Sequence of chain 1.A:
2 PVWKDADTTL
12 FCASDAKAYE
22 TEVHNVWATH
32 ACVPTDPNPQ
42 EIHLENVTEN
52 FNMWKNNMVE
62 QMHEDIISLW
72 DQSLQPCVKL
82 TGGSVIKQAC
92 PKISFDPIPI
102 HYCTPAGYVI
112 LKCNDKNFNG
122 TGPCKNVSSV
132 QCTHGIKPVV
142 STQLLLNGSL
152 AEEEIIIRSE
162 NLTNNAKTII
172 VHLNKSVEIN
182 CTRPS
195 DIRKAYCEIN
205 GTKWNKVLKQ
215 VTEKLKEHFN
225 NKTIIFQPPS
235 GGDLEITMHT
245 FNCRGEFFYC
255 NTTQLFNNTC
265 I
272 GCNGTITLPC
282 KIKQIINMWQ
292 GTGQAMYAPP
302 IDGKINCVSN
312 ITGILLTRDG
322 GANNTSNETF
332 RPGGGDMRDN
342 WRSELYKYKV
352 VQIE

This protein binds this small molecule.
Small molecule (SMILES): CC(=O)N[C@@H]1[C@@H](O)[C@H](O)[C@@H](CO)O[C@H]1O

Binding-site contacts:
Ligand atom C5 contacts residue ASN115 of chain 1.A at 4.4 Å.
Ligand atom O3 contacts residue LYS117 of chain 1.A at 3.6 Å.
Ligand atom O5 contacts residue ASN127 of chain 1.A at 2.3 Å (h-bond).
Ligand atom C3 contacts residue ASN127 of chain 1.A at 3.6 Å.
Ligand atom C7 contacts residue ASN127 of chain 1.A at 3.8 Å.
Ligand atom O6 contacts residue ASN115 of chain 1.A at 3.8 Å.
Ligand atom O5 contacts residue ASN115 of chain 1.A at 3.4 Å.
Ligand atom N2 contacts residue ASN127 of chain 1.A at 3.4 Å (h-bond).
Ligand atom C6 contacts residue ASN115 of chain 1.A at 4.1 Å.
Ligand atom O3 contacts residue ASN127 of chain 1.A at 3.7 Å.
Ligand atom O7 contacts residue ASN127 of chain 1.A at 3.4 Å (h-bond).
Ligand atom C6 contacts residue GLU42 of chain 1.A at 4.4 Å.
Ligand atom C4 contacts residue ASN127 of chain 1.A at 4.2 Å.
Ligand atom C1 contacts residue ASN115 of chain 1.A at 4.0 Å.
Ligand atom C1 contacts residue ASN127 of chain 1.A at 1.4 Å.
Ligand atom C2 contacts residue ASN127 of chain 1.A at 2.5 Å.
Ligand atom C5 contacts residue ASN127 of chain 1.A at 3.6 Å.